Sequence of chain 2.A:
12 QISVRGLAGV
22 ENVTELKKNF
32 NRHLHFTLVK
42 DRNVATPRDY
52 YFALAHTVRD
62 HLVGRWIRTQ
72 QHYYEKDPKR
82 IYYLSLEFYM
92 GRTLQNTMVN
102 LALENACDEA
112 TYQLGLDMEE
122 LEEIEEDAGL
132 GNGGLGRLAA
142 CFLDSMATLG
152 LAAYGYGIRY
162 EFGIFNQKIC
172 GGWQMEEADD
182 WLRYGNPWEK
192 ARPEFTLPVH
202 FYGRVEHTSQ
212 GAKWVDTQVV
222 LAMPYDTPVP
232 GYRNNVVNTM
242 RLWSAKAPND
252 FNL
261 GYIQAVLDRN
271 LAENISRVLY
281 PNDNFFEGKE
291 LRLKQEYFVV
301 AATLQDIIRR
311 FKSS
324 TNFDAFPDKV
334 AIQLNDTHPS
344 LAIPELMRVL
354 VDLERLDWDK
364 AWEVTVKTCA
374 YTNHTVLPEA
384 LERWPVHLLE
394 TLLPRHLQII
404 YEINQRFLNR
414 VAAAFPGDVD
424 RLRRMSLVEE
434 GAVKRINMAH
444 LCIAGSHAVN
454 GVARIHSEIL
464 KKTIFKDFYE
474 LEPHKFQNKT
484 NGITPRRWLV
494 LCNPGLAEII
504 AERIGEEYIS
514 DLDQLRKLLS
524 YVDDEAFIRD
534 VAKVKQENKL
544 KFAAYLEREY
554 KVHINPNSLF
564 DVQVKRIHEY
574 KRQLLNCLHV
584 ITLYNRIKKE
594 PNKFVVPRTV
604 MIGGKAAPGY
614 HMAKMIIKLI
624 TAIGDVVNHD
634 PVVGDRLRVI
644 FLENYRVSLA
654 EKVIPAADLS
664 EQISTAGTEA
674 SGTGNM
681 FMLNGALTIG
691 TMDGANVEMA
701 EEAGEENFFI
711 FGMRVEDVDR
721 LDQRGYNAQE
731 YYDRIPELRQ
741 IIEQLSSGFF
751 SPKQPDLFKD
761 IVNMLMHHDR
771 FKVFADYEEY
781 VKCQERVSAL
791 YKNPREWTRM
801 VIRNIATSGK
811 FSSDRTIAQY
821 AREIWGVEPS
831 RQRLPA

The small molecule below binds the protein below.
Small molecule (SMILES): OC[C@H]1O[C@@H](NC(=S)N/N=C/c2ccc(Br)cc2)[C@H](O)[C@@H](O)[C@@H]1O

Binding-site contacts:
Ligand atom S1 contacts residue LEU136 of chain 2.A at 3.3 Å (h-bond).
Ligand atom O4 contacts residue GLY675 of chain 2.A at 2.8 Å (h-bond).
Ligand atom O6 contacts residue LEU139 of chain 2.A at 3.9 Å.
Ligand atom C13 contacts residue ASN133 of chain 2.A at 3.5 Å.
Ligand atom C12 contacts residue ASN282 of chain 2.A at 3.5 Å.
Ligand atom C3 contacts residue GLU672 of chain 2.A at 3.4 Å.
Ligand atom BR1 contacts residue TYR280 of chain 2.A at 3.6 Å.
Ligand atom O5 contacts residue LEU136 of chain 2.A at 3.6 Å (h-bond).
Ligand atom C3 contacts residue GLY675 of chain 2.A at 3.9 Å.
Ligand atom C4 contacts residue GLY675 of chain 2.A at 3.8 Å.
Ligand atom C14 contacts residue GLU88 of chain 2.A at 3.5 Å.
Ligand atom O2 contacts residue TYR573 of chain 2.A at 3.1 Å (h-bond).
Ligand atom C13 contacts residue GLU88 of chain 2.A at 3.3 Å.
Ligand atom O4 contacts residue SER674 of chain 2.A at 3.6 Å.
Ligand atom C2 contacts residue HIS377 of chain 2.A at 3.4 Å.
Ligand atom O3 contacts residue GLY675 of chain 2.A at 3.1 Å (h-bond).
Ligand atom C14 contacts residue ASP283 of chain 2.A at 3.8 Å.
Ligand atom O6 contacts residue ASN484 of chain 2.A at 2.7 Å (h-bond).
Ligand atom BR1 contacts residue ASN282 of chain 2.A at 3.4 Å.
Ligand atom O4 contacts residue ASN484 of chain 2.A at 3.5 Å (h-bond).
Ligand atom O5 contacts residue HIS377 of chain 2.A at 3.7 Å.
Ligand atom BR1 contacts residue ARG292 of chain 2.A at 3.8 Å.
Ligand atom C6 contacts residue GLY135 of chain 2.A at 3.7 Å.
Ligand atom C11 contacts residue ASN282 of chain 2.A at 3.7 Å.
Ligand atom O3 contacts residue ALA673 of chain 2.A at 3.4 Å (h-bond).
Ligand atom C7 contacts residue LEU136 of chain 2.A at 3.7 Å (hydrophobic).
Ligand atom N1 contacts residue HIS377 of chain 2.A at 3.6 Å (h-bond).
Ligand atom C5 contacts residue LEU136 of chain 2.A at 3.7 Å (hydrophobic).
Ligand atom O6 contacts residue VAL455 of chain 2.A at 3.8 Å.
Ligand atom C6 contacts residue HIS377 of chain 2.A at 3.5 Å.
Ligand atom S1 contacts residue GLY135 of chain 2.A at 3.7 Å.
Ligand atom O2 contacts residue GLU672 of chain 2.A at 3.2 Å (salt-bridge).
Ligand atom O3 contacts residue GLU672 of chain 2.A at 2.8 Å (salt-bridge).
Ligand atom C13 contacts residue ASP283 of chain 2.A at 3.8 Å.
Ligand atom O3 contacts residue SER674 of chain 2.A at 3.0 Å (h-bond).
Ligand atom C10 contacts residue HIS341 of chain 2.A at 3.6 Å.
Ligand atom C6 contacts residue LEU136 of chain 2.A at 3.9 Å (hydrophobic).
Ligand atom O6 contacts residue HIS377 of chain 2.A at 2.7 Å (h-bond).
Ligand atom C6 contacts residue ASN484 of chain 2.A at 3.3 Å.
Ligand atom C5 contacts residue GLY135 of chain 2.A at 3.7 Å.